Binding-site contacts:
Ligand atom C7 contacts residue GLN341 of chain 1.A at 3.5 Å.
Ligand atom C1 contacts residue GLN341 of chain 1.A at 3.8 Å.
Ligand atom C2 contacts residue GLN341 of chain 1.A at 4.1 Å.
Ligand atom C1 contacts residue ASN54 of chain 1.A at 1.4 Å.
Ligand atom C6 contacts residue GLU58 of chain 1.A at 4.1 Å.
Ligand atom O6 contacts residue GLU58 of chain 1.A at 3.4 Å (salt-bridge).
Ligand atom O6 contacts residue THR56 of chain 1.A at 3.2 Å (h-bond).
Ligand atom O7 contacts residue ASN54 of chain 1.A at 3.9 Å.
Ligand atom N2 contacts residue ASN54 of chain 1.A at 2.9 Å (h-bond).
Ligand atom C3 contacts residue ASN54 of chain 1.A at 3.8 Å.
Ligand atom C5 contacts residue THR56 of chain 1.A at 3.9 Å.
Ligand atom C4 contacts residue ASN54 of chain 1.A at 4.2 Å.
Ligand atom O5 contacts residue ASN54 of chain 1.A at 2.4 Å (h-bond).
Ligand atom C5 contacts residue ASN54 of chain 1.A at 3.7 Å.
Ligand atom C8 contacts residue GLN341 of chain 1.A at 3.5 Å.
Ligand atom C7 contacts residue ASN54 of chain 1.A at 3.6 Å.
Ligand atom C6 contacts residue THR56 of chain 1.A at 3.7 Å.
Ligand atom N2 contacts residue GLN341 of chain 1.A at 3.3 Å (h-bond).
Ligand atom O5 contacts residue THR56 of chain 1.A at 3.7 Å.
Ligand atom C2 contacts residue ASN54 of chain 1.A at 2.4 Å.
Ligand atom O7 contacts residue GLN341 of chain 1.A at 4.4 Å.
Ligand atom C1 contacts residue THR56 of chain 1.A at 4.4 Å.

The small molecule below binds the protein below.
Small molecule (SMILES): CC(=O)N[C@@H]1[C@@H](O)[C@H](O)[C@@H](CO)O[C@H]1O

Sequence of chain 1.A:
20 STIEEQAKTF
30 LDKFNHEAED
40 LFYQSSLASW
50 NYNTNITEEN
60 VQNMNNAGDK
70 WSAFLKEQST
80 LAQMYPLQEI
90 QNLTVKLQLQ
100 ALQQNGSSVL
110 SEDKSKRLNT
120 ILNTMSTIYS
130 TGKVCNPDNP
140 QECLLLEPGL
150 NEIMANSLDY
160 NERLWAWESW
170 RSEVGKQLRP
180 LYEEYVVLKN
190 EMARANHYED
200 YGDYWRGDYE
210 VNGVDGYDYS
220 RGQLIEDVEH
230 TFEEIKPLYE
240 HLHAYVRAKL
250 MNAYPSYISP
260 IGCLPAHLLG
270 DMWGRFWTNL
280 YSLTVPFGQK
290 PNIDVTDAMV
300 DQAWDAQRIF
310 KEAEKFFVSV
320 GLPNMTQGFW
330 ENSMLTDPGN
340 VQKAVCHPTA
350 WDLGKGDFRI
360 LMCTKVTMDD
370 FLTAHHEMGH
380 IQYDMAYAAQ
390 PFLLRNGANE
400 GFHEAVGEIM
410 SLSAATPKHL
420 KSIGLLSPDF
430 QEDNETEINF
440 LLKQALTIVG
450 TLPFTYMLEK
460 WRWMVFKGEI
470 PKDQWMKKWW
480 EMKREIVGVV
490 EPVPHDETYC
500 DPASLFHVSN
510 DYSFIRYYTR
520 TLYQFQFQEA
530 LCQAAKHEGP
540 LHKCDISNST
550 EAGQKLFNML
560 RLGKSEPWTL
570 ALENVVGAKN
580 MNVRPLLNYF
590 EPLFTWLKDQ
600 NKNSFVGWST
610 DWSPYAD